Binding-site contacts:
Ligand atom C3 contacts residue ASN259 of chain 1.A at 2.9 Å.
Ligand atom O3 contacts residue ASP214 of chain 1.A at 3.2 Å (salt-bridge).
Ligand atom C6 contacts residue GLU212 of chain 1.A at 2.8 Å.
Ligand atom O3 contacts residue GLU217 of chain 1.A at 3.1 Å (salt-bridge).
Ligand atom O2 contacts residue GLN175 of chain 1.A at 2.9 Å (h-bond).
Ligand atom O4 contacts residue ASP173 of chain 1.A at 2.3 Å (salt-bridge).
Ligand atom O2 contacts residue THR246 of chain 1.A at 3.7 Å.
Ligand atom C6 contacts residue ARG251 of chain 1.A at 3.2 Å.
Ligand atom C3 contacts residue GLU217 of chain 1.A at 3.6 Å.
Ligand atom O1 contacts residue PRO381 of chain 1.A at 3.5 Å.
Ligand atom C6 contacts residue GLU217 of chain 1.A at 3.3 Å.
Ligand atom O6 contacts residue GLU217 of chain 1.A at 2.3 Å (salt-bridge).
Ligand atom O6 contacts residue ARG392 of chain 1.A at 2.5 Å (salt-bridge).
Ligand atom C4 contacts residue ASN259 of chain 1.A at 3.5 Å.
Ligand atom C3 contacts residue TRP375 of chain 1.A at 3.6 Å (hydrophobic).
Ligand atom O5 contacts residue ARG251 of chain 1.A at 2.8 Å (salt-bridge).
Ligand atom O5 contacts residue GLU217 of chain 1.A at 2.7 Å (salt-bridge).
Ligand atom O5 contacts residue ARG392 of chain 1.A at 3.1 Å (salt-bridge).
Ligand atom O4 contacts residue TYR171 of chain 1.A at 2.7 Å (h-bond).
Ligand atom O6 contacts residue ARG267 of chain 1.A at 3.4 Å (salt-bridge).
Ligand atom O2 contacts residue ARG251 of chain 1.A at 3.5 Å (salt-bridge).
Ligand atom C5 contacts residue GLU212 of chain 1.A at 3.0 Å.
Ligand atom O6 contacts residue GLU212 of chain 1.A at 3.7 Å.
Ligand atom C3 contacts residue GLN175 of chain 1.A at 3.3 Å.
Ligand atom O1 contacts residue TYR380 of chain 1.A at 3.0 Å.
Ligand atom O4 contacts residue TRP375 of chain 1.A at 3.5 Å.
Ligand atom C4 contacts residue GLN175 of chain 1.A at 3.7 Å.
Ligand atom C3 contacts residue ARG251 of chain 1.A at 3.5 Å.
Ligand atom O4 contacts residue ASN259 of chain 1.A at 3.2 Å (h-bond).
Ligand atom O3 contacts residue ARG251 of chain 1.A at 3.0 Å (salt-bridge).
Ligand atom C6 contacts residue TYR145 of chain 1.A at 3.5 Å (hydrophobic).
Ligand atom O3 contacts residue HIS228 of chain 1.A at 3.1 Å (h-bond).
Ligand atom C4 contacts residue ASP173 of chain 1.A at 3.5 Å.
Ligand atom O3 contacts residue ASN259 of chain 1.A at 3.6 Å.
Ligand atom O6 contacts residue ARG251 of chain 1.A at 3.5 Å (salt-bridge).
Ligand atom C1 contacts residue GLN175 of chain 1.A at 3.6 Å.
Ligand atom C5 contacts residue ARG251 of chain 1.A at 3.6 Å.
Ligand atom C2 contacts residue ALA258 of chain 1.A at 3.6 Å (hydrophobic).
Ligand atom C6 contacts residue ARG392 of chain 1.A at 3.0 Å.
Ligand atom C5 contacts residue GLU217 of chain 1.A at 3.5 Å.

A small-molecule ligand and the protein it binds are described below.
Small molecule (SMILES): OC[C@H]1O[C@@H](O[C@H]2[C@H](O)[C@@H](O)[C@H](O[C@H]3[C@H](O)[C@@H](O)[C@H](O)O[C@@H]3CO)O[C@@H]2CO)[C@H](O)[C@@H](O)[C@@H]1O

Sequence of chain 1.A:
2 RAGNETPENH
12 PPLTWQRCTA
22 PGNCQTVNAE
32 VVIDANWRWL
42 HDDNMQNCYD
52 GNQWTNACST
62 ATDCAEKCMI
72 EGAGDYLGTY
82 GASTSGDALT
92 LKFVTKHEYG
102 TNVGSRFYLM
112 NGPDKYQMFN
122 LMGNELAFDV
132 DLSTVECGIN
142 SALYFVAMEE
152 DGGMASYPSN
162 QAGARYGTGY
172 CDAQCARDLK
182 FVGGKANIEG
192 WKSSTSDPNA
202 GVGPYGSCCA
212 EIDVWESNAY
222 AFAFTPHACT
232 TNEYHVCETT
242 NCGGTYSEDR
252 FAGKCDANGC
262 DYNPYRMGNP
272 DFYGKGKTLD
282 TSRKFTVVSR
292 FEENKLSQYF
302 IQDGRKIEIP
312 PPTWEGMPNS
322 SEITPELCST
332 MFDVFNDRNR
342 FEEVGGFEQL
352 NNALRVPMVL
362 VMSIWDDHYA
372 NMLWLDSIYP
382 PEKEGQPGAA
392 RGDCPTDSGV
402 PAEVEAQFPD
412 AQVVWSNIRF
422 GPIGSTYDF